The small molecule below binds the protein below.
Small molecule (SMILES): COc1ccc2[nH]c(C)cc2c1

Sequence of chain 1.A:
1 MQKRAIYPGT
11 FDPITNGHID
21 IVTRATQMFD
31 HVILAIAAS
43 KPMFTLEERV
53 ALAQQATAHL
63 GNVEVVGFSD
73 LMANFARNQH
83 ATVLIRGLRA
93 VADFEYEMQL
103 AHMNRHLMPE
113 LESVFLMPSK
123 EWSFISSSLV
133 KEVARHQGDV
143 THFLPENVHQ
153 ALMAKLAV

Binding-site contacts:
Ligand atom C10 contacts residue GLY9 of chain 1.A at 3.4 Å.
Ligand atom C4 contacts residue MET74 of chain 1.A at 3.6 Å (hydrophobic).
Ligand atom C1 contacts residue MET74 of chain 1.A at 3.9 Å (hydrophobic).
Ligand atom N3 contacts residue MET74 of chain 1.A at 4.4 Å.
Ligand atom C4 contacts residue DMS1 of chain 1.F at 3.0 Å.
Ligand atom C9 contacts residue ASN106 of chain 1.A at 3.8 Å.
Ligand atom C7 contacts residue PRO8 of chain 1.A at 4.5 Å (hydrophobic).
Ligand atom C7 contacts residue GLY9 of chain 1.A at 4.0 Å.
Ligand atom C8 contacts residue DMS1 of chain 1.F at 3.2 Å.
Ligand atom C1 contacts residue DMS1 of chain 1.F at 4.3 Å.
Ligand atom C12 contacts residue LEU102 of chain 1.A at 3.6 Å (hydrophobic).
Ligand atom C8 contacts residue MET74 of chain 1.A at 3.7 Å (hydrophobic).
Ligand atom C2 contacts residue ARG88 of chain 1.A at 3.6 Å.
Ligand atom O11 contacts residue LEU86 of chain 1.A at 4.2 Å.
Ligand atom C9 contacts residue LEU102 of chain 1.A at 4.5 Å (hydrophobic).
Ligand atom C8 contacts residue ASN106 of chain 1.A at 4.1 Å.
Ligand atom C9 contacts residue ARG88 of chain 1.A at 4.4 Å.
Ligand atom O11 contacts residue MET74 of chain 1.A at 3.5 Å.
Ligand atom C6 contacts residue ARG88 of chain 1.A at 3.6 Å.
Ligand atom C2 contacts residue MET74 of chain 1.A at 4.2 Å (hydrophobic).
Ligand atom C9 contacts residue MET74 of chain 1.A at 3.5 Å (hydrophobic).
Ligand atom C5 contacts residue PRO8 of chain 1.A at 3.9 Å (hydrophobic).
Ligand atom C2 contacts residue PRO8 of chain 1.A at 4.1 Å (hydrophobic).
Ligand atom O11 contacts residue ARG88 of chain 1.A at 4.3 Å.
Ligand atom C5 contacts residue MET74 of chain 1.A at 4.2 Å (hydrophobic).
Ligand atom C12 contacts residue ARG88 of chain 1.A at 3.4 Å.
Ligand atom C10 contacts residue ALA37 of chain 1.A at 3.4 Å (hydrophobic).
Ligand atom O11 contacts residue LEU102 of chain 1.A at 4.3 Å.
Ligand atom C6 contacts residue PRO8 of chain 1.A at 3.7 Å (hydrophobic).
Ligand atom C12 contacts residue GLU99 of chain 1.A at 3.6 Å.
Ligand atom C6 contacts residue GLY9 of chain 1.A at 3.7 Å.
Ligand atom C10 contacts residue PHE70 of chain 1.A at 4.5 Å (hydrophobic).
Ligand atom C10 contacts residue THR10 of chain 1.A at 3.8 Å.
Ligand atom O11 contacts residue ASN106 of chain 1.A at 2.8 Å (h-bond).
Ligand atom C5 contacts residue ARG88 of chain 1.A at 3.2 Å.
Ligand atom C12 contacts residue ASN106 of chain 1.A at 3.5 Å.